The small molecule below binds the protein below.
Small molecule (SMILES): CC(=O)N[C@H]1[C@H](O[C@H]2[C@H](O)[C@@H](NC(C)=O)CO[C@@H]2CO)O[C@H](CO)[C@@H](O)[C@@H]1O

Sequence of chain 1.D:
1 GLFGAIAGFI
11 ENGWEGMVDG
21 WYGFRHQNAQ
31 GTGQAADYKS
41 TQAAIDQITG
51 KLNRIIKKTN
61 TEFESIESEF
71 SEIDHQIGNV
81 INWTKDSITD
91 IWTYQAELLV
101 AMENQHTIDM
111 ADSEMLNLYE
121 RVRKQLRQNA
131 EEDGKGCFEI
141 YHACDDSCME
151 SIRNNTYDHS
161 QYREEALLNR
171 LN

Sequence of chain 1.C:
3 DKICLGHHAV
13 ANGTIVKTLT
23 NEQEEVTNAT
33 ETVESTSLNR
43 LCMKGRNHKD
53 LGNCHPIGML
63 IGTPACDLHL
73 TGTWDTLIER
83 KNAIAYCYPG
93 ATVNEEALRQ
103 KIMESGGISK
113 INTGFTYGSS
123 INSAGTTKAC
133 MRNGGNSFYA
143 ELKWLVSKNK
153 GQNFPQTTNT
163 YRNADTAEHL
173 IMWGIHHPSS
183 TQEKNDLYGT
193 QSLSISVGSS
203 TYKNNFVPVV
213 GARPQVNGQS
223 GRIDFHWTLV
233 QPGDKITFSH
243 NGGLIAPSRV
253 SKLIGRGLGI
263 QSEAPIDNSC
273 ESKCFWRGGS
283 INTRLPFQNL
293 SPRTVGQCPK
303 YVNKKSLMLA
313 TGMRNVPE

Binding-site contacts:
Ligand atom C4 contacts residue ASN82 of chain 1.D at 4.1 Å.
Ligand atom C8 contacts residue ASN79 of chain 1.D at 3.1 Å.
Ligand atom C7 contacts residue CA1 of chain 1.HA at 3.4 Å.
Ligand atom O7 contacts residue ASN79 of chain 1.D at 3.0 Å (h-bond).
Ligand atom O7 contacts residue GLU106 of chain 1.K at 3.3 Å (salt-bridge).
Ligand atom N2 contacts residue GLY78 of chain 1.D at 4.2 Å.
Ligand atom C2 contacts residue CA1 of chain 1.HA at 4.3 Å.
Ligand atom C8 contacts residue HIS75 of chain 1.D at 3.6 Å.
Ligand atom C7 contacts residue HIS75 of chain 1.D at 4.1 Å.
Ligand atom O7 contacts residue HIS75 of chain 1.D at 4.0 Å.
Ligand atom O7 contacts residue CA1 of chain 1.HA at 2.3 Å.
Ligand atom C3 contacts residue ASN82 of chain 1.D at 3.8 Å.
Ligand atom O5 contacts residue ASN82 of chain 1.D at 2.3 Å (h-bond).
Ligand atom N2 contacts residue ASN79 of chain 1.D at 4.1 Å.
Ligand atom O7 contacts residue ASN82 of chain 1.D at 4.0 Å.
Ligand atom N2 contacts residue CA1 of chain 1.HA at 4.2 Å.
Ligand atom C2 contacts residue ASN82 of chain 1.D at 2.4 Å.
Ligand atom C7 contacts residue GLU106 of chain 1.K at 4.3 Å.
Ligand atom C8 contacts residue ARG295 of chain 1.C at 3.6 Å.
Ligand atom C7 contacts residue ASN79 of chain 1.D at 3.2 Å.
Ligand atom C5 contacts residue ASN82 of chain 1.D at 3.6 Å.
Ligand atom C7 contacts residue ASN82 of chain 1.D at 3.6 Å.
Ligand atom C1 contacts residue ASN82 of chain 1.D at 1.4 Å.
Ligand atom C8 contacts residue GLY78 of chain 1.D at 3.9 Å.
Ligand atom C1 contacts residue GLY78 of chain 1.D at 4.5 Å.
Ligand atom C8 contacts residue CA1 of chain 1.HA at 4.2 Å.
Ligand atom O6 contacts residue ARG258 of chain 1.K at 4.0 Å.
Ligand atom N2 contacts residue ASN82 of chain 1.D at 2.9 Å (h-bond).

Sequence of chain 1.K:
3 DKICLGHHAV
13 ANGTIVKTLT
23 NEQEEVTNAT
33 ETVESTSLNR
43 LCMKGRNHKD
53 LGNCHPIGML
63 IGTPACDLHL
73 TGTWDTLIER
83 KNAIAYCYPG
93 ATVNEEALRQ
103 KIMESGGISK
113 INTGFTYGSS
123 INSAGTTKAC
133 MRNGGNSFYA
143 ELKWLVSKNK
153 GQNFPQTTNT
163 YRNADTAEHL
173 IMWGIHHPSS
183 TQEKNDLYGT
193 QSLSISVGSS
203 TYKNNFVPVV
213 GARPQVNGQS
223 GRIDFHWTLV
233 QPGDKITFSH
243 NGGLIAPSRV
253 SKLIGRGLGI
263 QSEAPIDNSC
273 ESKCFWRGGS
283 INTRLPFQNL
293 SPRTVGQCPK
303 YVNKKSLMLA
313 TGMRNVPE